This protein binds this small molecule.
Small molecule (SMILES): CC(=O)N[C@@H]1[C@@H](O)[C@H](O)[C@@H](CO)O[C@H]1O

Sequence of chain 8.A:
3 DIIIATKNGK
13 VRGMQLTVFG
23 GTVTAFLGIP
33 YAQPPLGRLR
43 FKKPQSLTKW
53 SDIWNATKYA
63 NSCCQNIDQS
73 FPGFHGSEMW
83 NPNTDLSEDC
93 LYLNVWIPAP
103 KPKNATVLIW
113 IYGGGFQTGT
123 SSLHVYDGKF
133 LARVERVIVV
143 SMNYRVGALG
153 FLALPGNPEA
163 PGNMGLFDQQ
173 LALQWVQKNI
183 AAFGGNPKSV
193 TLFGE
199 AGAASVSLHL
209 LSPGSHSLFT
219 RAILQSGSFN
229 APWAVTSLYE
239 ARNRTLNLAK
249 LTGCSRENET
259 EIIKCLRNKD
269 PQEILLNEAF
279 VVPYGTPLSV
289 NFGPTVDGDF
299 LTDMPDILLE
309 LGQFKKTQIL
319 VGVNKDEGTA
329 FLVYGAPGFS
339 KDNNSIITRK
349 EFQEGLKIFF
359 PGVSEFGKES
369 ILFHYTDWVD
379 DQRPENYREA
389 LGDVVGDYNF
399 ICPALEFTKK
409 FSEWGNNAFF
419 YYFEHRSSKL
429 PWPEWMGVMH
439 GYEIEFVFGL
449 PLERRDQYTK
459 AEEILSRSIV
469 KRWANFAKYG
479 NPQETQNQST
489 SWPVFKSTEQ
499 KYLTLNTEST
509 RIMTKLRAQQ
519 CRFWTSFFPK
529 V

Binding-site contacts:
Ligand atom C1 contacts residue ASN256 of chain 8.A at 1.4 Å.
Ligand atom C4 contacts residue ASN256 of chain 8.A at 4.3 Å.
Ligand atom N2 contacts residue ASN256 of chain 8.A at 3.1 Å (h-bond).
Ligand atom C6 contacts residue THR258 of chain 8.A at 4.4 Å.
Ligand atom O5 contacts residue ASN256 of chain 8.A at 2.4 Å (h-bond).
Ligand atom O5 contacts residue GLU259 of chain 8.A at 4.3 Å.
Ligand atom C5 contacts residue THR258 of chain 8.A at 4.4 Å.
Ligand atom C7 contacts residue ASN256 of chain 8.A at 3.8 Å.
Ligand atom C2 contacts residue ASN256 of chain 8.A at 2.6 Å.
Ligand atom O7 contacts residue ASN256 of chain 8.A at 3.8 Å.
Ligand atom C3 contacts residue ASN256 of chain 8.A at 3.9 Å.
Ligand atom C5 contacts residue ASN256 of chain 8.A at 3.6 Å.